Sequence of chain 1.A:
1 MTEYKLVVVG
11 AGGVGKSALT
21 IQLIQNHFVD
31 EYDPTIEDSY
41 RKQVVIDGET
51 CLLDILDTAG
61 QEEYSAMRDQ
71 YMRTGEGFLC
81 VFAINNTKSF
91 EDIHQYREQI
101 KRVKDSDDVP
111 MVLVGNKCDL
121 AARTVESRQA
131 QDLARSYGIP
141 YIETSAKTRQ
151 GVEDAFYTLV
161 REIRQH

Binding-site contacts:
Ligand atom C5' contacts residue GLY13 of chain 1.A at 3.4 Å.
Ligand atom O6 contacts residue SER145 of chain 1.A at 3.3 Å.
Ligand atom N2 contacts residue ASP119 of chain 1.A at 3.0 Å (salt-bridge).
Ligand atom N7 contacts residue ALA146 of chain 1.A at 3.5 Å.
Ligand atom O6 contacts residue ALA146 of chain 1.A at 2.6 Å (h-bond).
Ligand atom O1A contacts residue ALA18 of chain 1.A at 2.8 Å (h-bond).
Ligand atom O1A contacts residue SER17 of chain 1.A at 3.3 Å (h-bond).
Ligand atom C6 contacts residue LYS117 of chain 1.A at 3.4 Å.
Ligand atom O2A contacts residue TYR32 of chain 1.A at 3.3 Å.
Ligand atom N3B contacts residue TYR32 of chain 1.A at 3.3 Å.
Ligand atom O2G contacts residue THR35 of chain 1.A at 2.8 Å (h-bond).
Ligand atom O3A contacts residue GLY13 of chain 1.A at 3.5 Å.
Ligand atom O1B contacts residue LYS16 of chain 1.A at 2.7 Å (salt-bridge).
Ligand atom PB contacts residue MG1 of chain 1.C at 3.2 Å.
Ligand atom N1 contacts residue ASP119 of chain 1.A at 2.9 Å (salt-bridge).
Ligand atom PG contacts residue MG1 of chain 1.C at 3.2 Å.
Ligand atom O1B contacts residue VAL14 of chain 1.A at 3.3 Å (h-bond).
Ligand atom N9 contacts residue LYS117 of chain 1.A at 3.5 Å.
Ligand atom O1G contacts residue TYR32 of chain 1.A at 2.5 Å (h-bond).
Ligand atom O2G contacts residue MG1 of chain 1.C at 2.1 Å.
Ligand atom O6 contacts residue LYS117 of chain 1.A at 3.4 Å.
Ligand atom O3G contacts residue LYS16 of chain 1.A at 2.7 Å (salt-bridge).
Ligand atom O3G contacts residue GLY60 of chain 1.A at 2.7 Å (h-bond).
Ligand atom O2B contacts residue MG1 of chain 1.C at 2.1 Å.
Ligand atom O2' contacts residue ASP30 of chain 1.A at 3.2 Å (salt-bridge).
Ligand atom O1A contacts residue GLY15 of chain 1.A at 3.2 Å.
Ligand atom O6 contacts residue LYS147 of chain 1.A at 3.3 Å (salt-bridge).
Ligand atom O3' contacts residue ASP30 of chain 1.A at 3.1 Å (salt-bridge).
Ligand atom N3B contacts residue MG1 of chain 1.C at 3.3 Å.
Ligand atom O4' contacts residue LYS117 of chain 1.A at 3.1 Å (salt-bridge).
Ligand atom O6 contacts residue ASN116 of chain 1.A at 3.2 Å (h-bond).
Ligand atom C4 contacts residue LYS117 of chain 1.A at 3.5 Å.
Ligand atom O3A contacts residue GLY15 of chain 1.A at 3.2 Å (h-bond).
Ligand atom N3B contacts residue GLY13 of chain 1.A at 3.0 Å (h-bond).
Ligand atom O2' contacts residue VAL29 of chain 1.A at 2.7 Å (h-bond).
Ligand atom O1B contacts residue GLY15 of chain 1.A at 3.1 Å (h-bond).
Ligand atom N7 contacts residue ASN116 of chain 1.A at 3.1 Å (h-bond).
Ligand atom O2' contacts residue PHE28 of chain 1.A at 3.2 Å.
Ligand atom O1G contacts residue PRO34 of chain 1.A at 3.3 Å.
Ligand atom O2B contacts residue SER17 of chain 1.A at 2.9 Å (h-bond).

This protein binds this small molecule.
Small molecule (SMILES): Nc1nc2c(ncn2[C@@H]2O[C@H](CO[P](=O)(O)O[P](=O)(O)NP(=O)(O)O)[C@@H](O)[C@H]2O)c(=O)[nH]1